Binding-site contacts:
Ligand atom C7 contacts residue ASN361 of chain 3.D at 3.9 Å.
Ligand atom C1 contacts residue ASN361 of chain 3.D at 1.4 Å.
Ligand atom C8 contacts residue ARG329 of chain 3.D at 3.8 Å.
Ligand atom C4 contacts residue ASN361 of chain 3.D at 4.2 Å.
Ligand atom O5 contacts residue ASN361 of chain 3.D at 2.2 Å (h-bond).
Ligand atom N2 contacts residue ASN361 of chain 3.D at 2.9 Å (h-bond).
Ligand atom N2 contacts residue ARG329 of chain 3.D at 4.4 Å.
Ligand atom C2 contacts residue ASN361 of chain 3.D at 2.6 Å.
Ligand atom C5 contacts residue ASN361 of chain 3.D at 3.6 Å.
Ligand atom C8 contacts residue ASN361 of chain 3.D at 4.1 Å.
Ligand atom C3 contacts residue ASN361 of chain 3.D at 3.9 Å.

A protein and the small-molecule ligand that binds it are described below.
Small molecule (SMILES): CC(=O)N[C@H]1[C@H](O[C@H]2[C@H](O)[C@@H](NC(C)=O)CO[C@@H]2CO)O[C@H](CO)[C@@H](O)[C@@H]1O

Sequence of chain 3.D:
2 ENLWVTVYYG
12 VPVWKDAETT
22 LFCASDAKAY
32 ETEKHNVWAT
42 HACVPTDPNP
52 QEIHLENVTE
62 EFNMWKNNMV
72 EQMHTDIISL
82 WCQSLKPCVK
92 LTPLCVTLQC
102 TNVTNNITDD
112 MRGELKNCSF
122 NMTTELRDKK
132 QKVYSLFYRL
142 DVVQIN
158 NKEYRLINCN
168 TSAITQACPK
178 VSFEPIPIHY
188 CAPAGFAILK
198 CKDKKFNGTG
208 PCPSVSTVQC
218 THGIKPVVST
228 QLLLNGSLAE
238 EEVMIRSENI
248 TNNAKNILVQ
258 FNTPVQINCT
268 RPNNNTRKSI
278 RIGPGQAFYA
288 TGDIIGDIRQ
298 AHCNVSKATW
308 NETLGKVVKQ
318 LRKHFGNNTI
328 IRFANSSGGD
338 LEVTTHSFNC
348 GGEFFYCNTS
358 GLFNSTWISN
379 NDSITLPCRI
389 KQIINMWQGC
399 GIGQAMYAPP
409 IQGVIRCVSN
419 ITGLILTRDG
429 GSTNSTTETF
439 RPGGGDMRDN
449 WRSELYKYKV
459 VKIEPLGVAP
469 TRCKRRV